Binding-site contacts:
Ligand atom O7 contacts residue ASN57 of chain 1.A at 3.0 Å (h-bond).
Ligand atom O5 contacts residue ASN57 of chain 1.A at 2.3 Å (h-bond).
Ligand atom C6 contacts residue TYR88 of chain 1.A at 3.3 Å (hydrophobic).
Ligand atom C5 contacts residue TYR88 of chain 1.A at 4.0 Å (hydrophobic).
Ligand atom O5 contacts residue TYR88 of chain 1.A at 3.5 Å (h-bond).
Ligand atom C3 contacts residue ASN57 of chain 1.A at 3.8 Å.
Ligand atom C1 contacts residue ASN57 of chain 1.A at 1.4 Å.
Ligand atom C4 contacts residue ASN57 of chain 1.A at 4.2 Å.
Ligand atom C5 contacts residue ASN57 of chain 1.A at 3.7 Å.
Ligand atom C7 contacts residue ASN57 of chain 1.A at 3.1 Å.
Ligand atom C8 contacts residue ASN57 of chain 1.A at 4.4 Å.
Ligand atom O7 contacts residue GLN69 of chain 1.A at 4.5 Å.
Ligand atom C2 contacts residue ASN57 of chain 1.A at 2.5 Å.
Ligand atom O6 contacts residue TYR88 of chain 1.A at 2.6 Å (h-bond).
Ligand atom N2 contacts residue ASN57 of chain 1.A at 2.9 Å (h-bond).
Ligand atom C8 contacts residue GLU56 of chain 1.A at 4.1 Å.

Sequence of chain 1.A:
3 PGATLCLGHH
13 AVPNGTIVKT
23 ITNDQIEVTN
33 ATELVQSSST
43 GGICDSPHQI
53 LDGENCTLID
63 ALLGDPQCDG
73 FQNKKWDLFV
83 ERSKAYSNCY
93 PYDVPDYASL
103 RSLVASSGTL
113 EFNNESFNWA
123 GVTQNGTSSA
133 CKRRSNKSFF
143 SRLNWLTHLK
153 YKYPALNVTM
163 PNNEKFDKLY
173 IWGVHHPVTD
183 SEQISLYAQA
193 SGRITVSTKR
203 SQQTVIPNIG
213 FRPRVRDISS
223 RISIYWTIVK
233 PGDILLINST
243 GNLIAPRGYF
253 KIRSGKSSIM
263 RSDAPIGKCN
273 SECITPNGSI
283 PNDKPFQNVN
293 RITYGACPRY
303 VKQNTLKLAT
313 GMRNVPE

A protein and the small-molecule ligand that binds it are described below.
Small molecule (SMILES): CC(=O)N[C@@H]1[C@@H](O)[C@H](O)[C@@H](CO)O[C@H]1O